Binding-site contacts:
Ligand atom O contacts residue VAL51 of chain 2.A at 3.2 Å.
Ligand atom NH2 contacts residue LEU48 of chain 2.A at 3.4 Å.
Ligand atom CG contacts residue PEG1 of chain 2.F at 3.5 Å.
Ligand atom N contacts residue GLU187 of chain 2.A at 3.5 Å (salt-bridge).
Ligand atom CB contacts residue GLU187 of chain 2.A at 3.5 Å.
Ligand atom CG contacts residue UT81 of chain 2.C at 3.5 Å.
Ligand atom O1P contacts residue ARG61 of chain 2.A at 2.9 Å (salt-bridge).
Ligand atom N contacts residue ASN231 of chain 2.A at 2.9 Å (h-bond).
Ligand atom OG contacts residue PEG1 of chain 2.F at 2.4 Å (h-bond).
Ligand atom NH1 contacts residue PEG1 of chain 2.F at 2.6 Å (h-bond).
Ligand atom O contacts residue UT81 of chain 2.C at 3.4 Å (h-bond).
Ligand atom NH2 contacts residue GLU19 of chain 2.A at 2.9 Å (salt-bridge).
Ligand atom O2P contacts residue ARG134 of chain 2.A at 2.8 Å (salt-bridge).
Ligand atom NH2 contacts residue ASP220 of chain 2.A at 3.0 Å (salt-bridge).
Ligand atom N contacts residue ASN180 of chain 2.A at 2.9 Å (h-bond).
Ligand atom CA contacts residue ASN231 of chain 2.A at 3.4 Å.
Ligand atom CB contacts residue ASN231 of chain 2.A at 3.5 Å.
Ligand atom CZ contacts residue ASP220 of chain 2.A at 3.5 Å.
Ligand atom CB contacts residue PEG1 of chain 2.F at 2.9 Å.
Ligand atom N contacts residue LEU234 of chain 2.A at 3.6 Å.
Ligand atom N contacts residue PEG1 of chain 2.F at 2.9 Å.
Ligand atom O3P contacts residue ARG134 of chain 2.A at 2.9 Å (salt-bridge).
Ligand atom CD contacts residue PEG1 of chain 2.F at 3.4 Å.
Ligand atom O contacts residue VAL183 of chain 2.A at 3.6 Å.
Ligand atom N contacts residue PEG1 of chain 2.F at 2.8 Å (h-bond).
Ligand atom O2P contacts residue ARG61 of chain 2.A at 2.9 Å (salt-bridge).
Ligand atom NE contacts residue ASP220 of chain 2.A at 2.6 Å (salt-bridge).
Ligand atom O contacts residue ASN231 of chain 2.A at 2.9 Å (h-bond).
Ligand atom CA contacts residue PEG1 of chain 2.F at 3.3 Å.
Ligand atom O3P contacts residue TYR135 of chain 2.A at 2.5 Å (h-bond).
Ligand atom O contacts residue GLU187 of chain 2.A at 3.5 Å (salt-bridge).
Ligand atom CB contacts residue TRP235 of chain 2.A at 3.4 Å (hydrophobic).
Ligand atom NE contacts residue GLU19 of chain 2.A at 2.9 Å (salt-bridge).
Ligand atom CB contacts residue PEG1 of chain 2.F at 3.1 Å.
Ligand atom CB contacts residue ASN180 of chain 2.A at 3.2 Å.
Ligand atom CD contacts residue ASP220 of chain 2.A at 3.3 Å.
Ligand atom CA contacts residue PEG1 of chain 2.F at 3.4 Å.
Ligand atom N contacts residue LEU179 of chain 2.A at 3.5 Å.
Ligand atom O contacts residue UT81 of chain 2.C at 3.2 Å.
Ligand atom CA contacts residue ASN180 of chain 2.A at 3.4 Å.

Sequence of chain 2.A:
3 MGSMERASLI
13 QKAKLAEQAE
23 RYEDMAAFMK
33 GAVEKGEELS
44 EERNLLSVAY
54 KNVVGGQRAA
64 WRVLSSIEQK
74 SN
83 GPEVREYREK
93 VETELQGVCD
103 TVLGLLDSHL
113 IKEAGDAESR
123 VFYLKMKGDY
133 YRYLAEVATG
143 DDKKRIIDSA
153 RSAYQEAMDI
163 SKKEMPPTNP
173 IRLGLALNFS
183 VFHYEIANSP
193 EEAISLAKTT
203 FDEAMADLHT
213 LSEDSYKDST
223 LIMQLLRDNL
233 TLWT

The protein below binds the small molecule below.
Small molecule (SMILES): CC[C@H](C)[C@H](NC(=O)[C@H](COP(=O)(O)O)NC(=O)CNC(=O)[C@H](C)N)C(=O)N1CCC[C@H]1C(=O)NCC(=O)N[C@@H](CCCN=C(N)N)C(=O)N[C@@H](CCCN=C(N)N)C(=O)N[C@@H](CO)C(=O)O